Sequence of chain 1.A:
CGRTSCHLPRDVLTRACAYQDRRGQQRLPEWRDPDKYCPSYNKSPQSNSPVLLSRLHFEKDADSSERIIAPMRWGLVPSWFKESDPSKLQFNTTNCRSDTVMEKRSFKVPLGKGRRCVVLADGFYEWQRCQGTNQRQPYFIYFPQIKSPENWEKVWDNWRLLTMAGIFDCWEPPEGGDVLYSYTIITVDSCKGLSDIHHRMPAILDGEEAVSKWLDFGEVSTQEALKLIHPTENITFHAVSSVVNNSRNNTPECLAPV

Binding-site contacts:
Ligand atom C2 contacts residue TRP80 of chain 1.A at 3.4 Å (hydrophobic).
Ligand atom C8 contacts residue LYS82 of chain 1.A at 4.1 Å.
Ligand atom C8 contacts residue TRP80 of chain 1.A at 3.9 Å (hydrophobic).
Ligand atom O4' contacts residue ARG105 of chain 1.A at 3.8 Å.
Ligand atom C4' contacts residue ARG105 of chain 1.A at 4.1 Å.
Ligand atom C5' contacts residue ARG105 of chain 1.A at 3.8 Å.
Ligand atom N2 contacts residue ARG105 of chain 1.A at 3.7 Å.
Ligand atom C4' contacts residue VAL109 of chain 1.A at 4.5 Å (hydrophobic).
Ligand atom C4 contacts residue TRP80 of chain 1.A at 3.5 Å (hydrophobic).
Ligand atom O2 contacts residue ARG105 of chain 1.A at 3.1 Å.
Ligand atom C5 contacts residue TRP80 of chain 1.A at 3.4 Å (hydrophobic).
Ligand atom C4' contacts residue LYS108 of chain 1.A at 4.3 Å.
Ligand atom N7 contacts residue EDO1 of chain 1.S at 3.0 Å (h-bond).
Ligand atom OP1 contacts residue LYS108 of chain 1.A at 3.5 Å (salt-bridge).
Ligand atom C8 contacts residue EDO1 of chain 1.S at 3.9 Å.
Ligand atom C1' contacts residue ARG105 of chain 1.A at 3.8 Å.
Ligand atom C5 contacts residue EDO1 of chain 1.S at 4.0 Å.
Ligand atom N9 contacts residue TRP80 of chain 1.A at 3.9 Å.
Ligand atom N7 contacts residue TRP80 of chain 1.A at 3.7 Å.
Ligand atom O6 contacts residue TRP80 of chain 1.A at 3.9 Å.
Ligand atom C2 contacts residue ARG105 of chain 1.A at 4.3 Å.
Ligand atom O4' contacts residue ARG105 of chain 1.A at 4.0 Å.
Ligand atom N3 contacts residue TRP80 of chain 1.A at 3.3 Å.
Ligand atom N1 contacts residue TRP80 of chain 1.A at 3.5 Å.
Ligand atom O6 contacts residue EDO1 of chain 1.S at 3.8 Å.
Ligand atom C6 contacts residue TRP80 of chain 1.A at 3.7 Å (hydrophobic).
Ligand atom O2 contacts residue ARG105 of chain 1.A at 3.6 Å.
Ligand atom C2 contacts residue ARG105 of chain 1.A at 4.5 Å.
Ligand atom C5' contacts residue LYS108 of chain 1.A at 3.2 Å.
Ligand atom C7 contacts residue EDO1 of chain 1.S at 4.0 Å.
Ligand atom O5' contacts residue LYS108 of chain 1.A at 4.1 Å.
Ligand atom O4' contacts residue TRP80 of chain 1.A at 4.5 Å.
Ligand atom C6 contacts residue EDO1 of chain 1.S at 3.9 Å.
Ligand atom P contacts residue LYS108 of chain 1.A at 4.5 Å.
Ligand atom C6 contacts residue EDO1 of chain 1.S at 4.4 Å.
Ligand atom N2 contacts residue TRP80 of chain 1.A at 3.4 Å (h-bond).
Ligand atom N7 contacts residue LYS82 of chain 1.A at 3.6 Å (salt-bridge).
Ligand atom C4' contacts residue ARG105 of chain 1.A at 4.2 Å.
Ligand atom C5 contacts residue EDO1 of chain 1.S at 4.0 Å.

This protein binds this small molecule.
Small molecule (SMILES): Cc1cn([C@H]2C[C@H](O[P](=O)(O)OC[C@H]3O[C@@H](n4ccc(N)nc4=O)C[C@@H]3O[P](=O)(O)OC[C@H]3O[C@@H](n4cc(C)c(=O)[nH]c4=O)C[C@@H]3O[P](=O)(O)OC[C@H]3O[C@@H](n4cnc5c(=O)nc(N)[nH]c54)C[C@@H]3O[P](=O)(O)OC[C@H]3O[C@@H](n4cnc5c(=O)nc(N)[nH]c54)C[C@@H]3O)[C@@H](CO[P](=O)(O)O[C@H]3C[C@H](n4cnc5c(=O)nc(N)[nH]c54)O[C@@H]3CO)O2)c(=O)[nH]c1=O